Binding-site contacts:
Ligand atom C7 contacts residue ASN15 of chain 1.A at 3.3 Å.
Ligand atom N2 contacts residue ASN15 of chain 1.A at 2.9 Å (h-bond).
Ligand atom O5 contacts residue ASN15 of chain 1.A at 2.4 Å (h-bond).
Ligand atom C1 contacts residue ASN15 of chain 1.A at 1.4 Å.
Ligand atom O7 contacts residue ASN15 of chain 1.A at 3.4 Å.
Ligand atom C5 contacts residue ASN15 of chain 1.A at 3.7 Å.
Ligand atom O7 contacts residue PRO14 of chain 1.A at 3.9 Å.
Ligand atom C8 contacts residue ASN15 of chain 1.A at 4.4 Å.
Ligand atom C2 contacts residue ASN15 of chain 1.A at 2.5 Å.
Ligand atom C3 contacts residue ASN15 of chain 1.A at 3.8 Å.
Ligand atom C4 contacts residue ASN15 of chain 1.A at 4.3 Å.

Sequence of chain 1.A:
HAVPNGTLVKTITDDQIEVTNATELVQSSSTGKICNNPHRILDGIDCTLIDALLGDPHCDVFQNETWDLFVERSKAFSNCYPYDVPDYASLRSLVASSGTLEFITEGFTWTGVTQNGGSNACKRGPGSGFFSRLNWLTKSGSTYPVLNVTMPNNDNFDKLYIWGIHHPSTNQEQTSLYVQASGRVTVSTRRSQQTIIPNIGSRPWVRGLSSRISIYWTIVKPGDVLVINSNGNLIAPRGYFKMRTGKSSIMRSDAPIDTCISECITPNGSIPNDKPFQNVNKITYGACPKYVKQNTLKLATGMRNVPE

This protein binds this small molecule.
Small molecule (SMILES): CC(=O)N[C@@H]1[C@@H](O)[C@H](O)[C@@H](CO)O[C@H]1O